Sequence of chain 1.A:
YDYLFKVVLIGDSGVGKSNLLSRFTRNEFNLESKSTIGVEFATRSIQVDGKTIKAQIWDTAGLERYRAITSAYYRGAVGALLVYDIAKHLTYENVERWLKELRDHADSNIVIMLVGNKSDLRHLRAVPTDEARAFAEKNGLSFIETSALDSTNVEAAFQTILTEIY

This small molecule binds to this protein.
Small molecule (SMILES): Nc1nc2c(ncn2[C@@H]2O[C@H](CO[P](=O)(O)O[P](=O)(O)OP(O)(O)=S)[C@@H](O)[C@H]2O)c(=O)[nH]1

Binding-site contacts:
Ligand atom O4' contacts residue LYS143 of chain 1.A at 3.2 Å (salt-bridge).
Ligand atom S1G contacts residue SER38 of chain 1.A at 3.2 Å.
Ligand atom C2' contacts residue ASN44 of chain 1.A at 3.5 Å.
Ligand atom O6 contacts residue LYS143 of chain 1.A at 3.5 Å.
Ligand atom O6 contacts residue ASN142 of chain 1.A at 3.4 Å (h-bond).
Ligand atom O1A contacts residue GLY41 of chain 1.A at 3.4 Å.
Ligand atom N2 contacts residue LEU174 of chain 1.A at 3.5 Å.
Ligand atom O3G contacts residue LYS42 of chain 1.A at 2.9 Å (salt-bridge).
Ligand atom O1A contacts residue ASN44 of chain 1.A at 3.1 Å (h-bond).
Ligand atom O2B contacts residue MG1 of chain 1.C at 2.2 Å.
Ligand atom O6 contacts residue LEU174 of chain 1.A at 3.2 Å (h-bond).
Ligand atom O2' contacts residue ASN55 of chain 1.A at 2.9 Å (h-bond).
Ligand atom O6 contacts residue ALA173 of chain 1.A at 2.8 Å (h-bond).
Ligand atom O2G contacts residue THR61 of chain 1.A at 2.9 Å (h-bond).
Ligand atom O3' contacts residue LEU56 of chain 1.A at 2.8 Å (h-bond).
Ligand atom O2B contacts residue SER43 of chain 1.A at 2.9 Å (h-bond).
Ligand atom O1B contacts residue LYS42 of chain 1.A at 2.7 Å (salt-bridge).
Ligand atom O3A contacts residue GLY41 of chain 1.A at 3.3 Å (h-bond).
Ligand atom O1B contacts residue VAL40 of chain 1.A at 3.4 Å (h-bond).
Ligand atom O6 contacts residue ASP145 of chain 1.A at 3.4 Å (salt-bridge).
Ligand atom N2 contacts residue ASP145 of chain 1.A at 2.9 Å (salt-bridge).
Ligand atom O1B contacts residue GLY39 of chain 1.A at 3.5 Å (h-bond).
Ligand atom N7 contacts residue PHE54 of chain 1.A at 3.5 Å.
Ligand atom PB contacts residue MG1 of chain 1.C at 3.3 Å.
Ligand atom O2' contacts residue LEU56 of chain 1.A at 3.0 Å.
Ligand atom O3B contacts residue GLY39 of chain 1.A at 3.0 Å (h-bond).
Ligand atom O3B contacts residue MG1 of chain 1.C at 3.4 Å.
Ligand atom O1B contacts residue GLY41 of chain 1.A at 3.1 Å (h-bond).
Ligand atom N1 contacts residue LEU174 of chain 1.A at 3.5 Å.
Ligand atom O6 contacts residue SER172 of chain 1.A at 3.3 Å.
Ligand atom O3G contacts residue SER38 of chain 1.A at 3.2 Å.
Ligand atom C2 contacts residue ASP145 of chain 1.A at 3.5 Å.
Ligand atom O1A contacts residue SER43 of chain 1.A at 3.3 Å (h-bond).
Ligand atom O3' contacts residue SER58 of chain 1.A at 3.2 Å.
Ligand atom C3' contacts residue SER58 of chain 1.A at 3.6 Å.
Ligand atom PG contacts residue MG1 of chain 1.C at 3.2 Å.
Ligand atom N7 contacts residue ASN142 of chain 1.A at 3.3 Å (h-bond).
Ligand atom N1 contacts residue ASP145 of chain 1.A at 2.6 Å (salt-bridge).
Ligand atom O2G contacts residue MG1 of chain 1.C at 2.2 Å.
Ligand atom O3G contacts residue GLY87 of chain 1.A at 2.9 Å (h-bond).